Binding-site contacts:
Ligand atom N3 contacts residue ASN442 of chain 1.D at 3.1 Å (h-bond).
Ligand atom CL1 contacts residue TYR373 of chain 1.D at 2.7 Å.
Ligand atom CL1 contacts residue ARG491 of chain 1.D at 4.0 Å.
Ligand atom O1 contacts residue ASP438 of chain 1.D at 3.4 Å (salt-bridge).
Ligand atom O2 contacts residue MET441 of chain 1.D at 3.5 Å (h-bond).
Ligand atom N2 contacts residue PHE413 of chain 1.D at 3.8 Å.
Ligand atom N1 contacts residue ASP438 of chain 1.D at 4.1 Å.
Ligand atom CL1 contacts residue SER488 of chain 1.D at 3.5 Å.
Ligand atom C1 contacts residue ASP438 of chain 1.D at 4.0 Å.
Ligand atom C16 contacts residue TYR646 of chain 1.D at 3.9 Å (hydrophobic).
Ligand atom C16 contacts residue HIS369 of chain 1.D at 4.2 Å.
Ligand atom F3 contacts residue HIS369 of chain 1.D at 3.9 Å.
Ligand atom C2 contacts residue ASP438 of chain 1.D at 3.2 Å.
Ligand atom C3 contacts residue PHE413 of chain 1.D at 4.2 Å (hydrophobic).
Ligand atom C13 contacts residue LEU495 of chain 1.D at 3.5 Å (hydrophobic).
Ligand atom C1 contacts residue ARG491 of chain 1.D at 3.1 Å.
Ligand atom C5 contacts residue SER488 of chain 1.D at 3.9 Å.
Ligand atom N3 contacts residue PHE413 of chain 1.D at 3.2 Å.
Ligand atom C5 contacts residue MET441 of chain 1.D at 3.7 Å (hydrophobic).
Ligand atom C3 contacts residue ASP438 of chain 1.D at 4.0 Å.
Ligand atom O2 contacts residue SER488 of chain 1.D at 2.9 Å (h-bond).
Ligand atom C4 contacts residue MET441 of chain 1.D at 3.8 Å (hydrophobic).
Ligand atom F2 contacts residue HIS369 of chain 1.D at 3.0 Å.
Ligand atom N2 contacts residue ASN442 of chain 1.D at 2.9 Å (h-bond).
Ligand atom C8 contacts residue TYR373 of chain 1.D at 3.9 Å (hydrophobic).
Ligand atom CL1 contacts residue MET441 of chain 1.D at 4.1 Å.
Ligand atom F2 contacts residue TYR646 of chain 1.D at 4.1 Å.
Ligand atom C12 contacts residue LEU495 of chain 1.D at 3.5 Å (hydrophobic).
Ligand atom C9 contacts residue ARG491 of chain 1.D at 3.9 Å.
Ligand atom F3 contacts residue TYR646 of chain 1.D at 3.0 Å.
Ligand atom F2 contacts residue THR370 of chain 1.D at 4.2 Å.
Ligand atom O1 contacts residue ARG491 of chain 1.D at 2.6 Å (salt-bridge).
Ligand atom C15 contacts residue TYR646 of chain 1.D at 4.1 Å (hydrophobic).
Ligand atom C2 contacts residue ARG491 of chain 1.D at 3.2 Å.
Ligand atom O2 contacts residue TYR445 of chain 1.D at 4.0 Å.
Ligand atom C7 contacts residue PHE413 of chain 1.D at 3.7 Å (hydrophobic).
Ligand atom C7 contacts residue TYR373 of chain 1.D at 3.7 Å (hydrophobic).
Ligand atom N4 contacts residue ARG491 of chain 1.D at 3.7 Å.
Ligand atom C6 contacts residue ASP438 of chain 1.D at 4.2 Å.
Ligand atom C6 contacts residue PHE413 of chain 1.D at 3.7 Å (hydrophobic).

A small-molecule ligand and the protein it binds are described below.
Small molecule (SMILES): O=C1CN(c2cn[nH]c(=O)c2Cl)CCN1Cc1ccccc1C(F)(F)F

Sequence of chain 1.D:
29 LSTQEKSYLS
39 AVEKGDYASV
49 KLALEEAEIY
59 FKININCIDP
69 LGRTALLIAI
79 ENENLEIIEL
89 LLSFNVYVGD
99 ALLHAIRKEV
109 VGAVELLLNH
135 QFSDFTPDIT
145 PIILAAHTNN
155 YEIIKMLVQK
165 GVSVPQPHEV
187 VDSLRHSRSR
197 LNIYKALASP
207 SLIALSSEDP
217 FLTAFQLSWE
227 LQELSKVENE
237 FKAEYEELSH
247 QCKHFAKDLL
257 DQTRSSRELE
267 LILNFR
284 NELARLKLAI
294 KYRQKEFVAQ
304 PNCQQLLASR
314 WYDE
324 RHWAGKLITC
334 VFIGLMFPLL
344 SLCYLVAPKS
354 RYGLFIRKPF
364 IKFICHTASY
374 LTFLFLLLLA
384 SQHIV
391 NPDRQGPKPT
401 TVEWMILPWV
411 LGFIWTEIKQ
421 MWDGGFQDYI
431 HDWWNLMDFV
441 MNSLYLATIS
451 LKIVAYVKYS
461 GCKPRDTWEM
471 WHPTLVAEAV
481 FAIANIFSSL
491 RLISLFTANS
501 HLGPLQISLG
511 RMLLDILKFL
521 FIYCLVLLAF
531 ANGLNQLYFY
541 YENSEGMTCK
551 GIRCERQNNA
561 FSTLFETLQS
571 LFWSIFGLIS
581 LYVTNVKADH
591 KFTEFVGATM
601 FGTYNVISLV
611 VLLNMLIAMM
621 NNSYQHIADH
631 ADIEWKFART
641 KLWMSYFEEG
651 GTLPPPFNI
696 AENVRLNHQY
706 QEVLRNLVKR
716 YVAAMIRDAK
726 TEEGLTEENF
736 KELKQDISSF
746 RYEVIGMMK